Sequence of chain 1.E:
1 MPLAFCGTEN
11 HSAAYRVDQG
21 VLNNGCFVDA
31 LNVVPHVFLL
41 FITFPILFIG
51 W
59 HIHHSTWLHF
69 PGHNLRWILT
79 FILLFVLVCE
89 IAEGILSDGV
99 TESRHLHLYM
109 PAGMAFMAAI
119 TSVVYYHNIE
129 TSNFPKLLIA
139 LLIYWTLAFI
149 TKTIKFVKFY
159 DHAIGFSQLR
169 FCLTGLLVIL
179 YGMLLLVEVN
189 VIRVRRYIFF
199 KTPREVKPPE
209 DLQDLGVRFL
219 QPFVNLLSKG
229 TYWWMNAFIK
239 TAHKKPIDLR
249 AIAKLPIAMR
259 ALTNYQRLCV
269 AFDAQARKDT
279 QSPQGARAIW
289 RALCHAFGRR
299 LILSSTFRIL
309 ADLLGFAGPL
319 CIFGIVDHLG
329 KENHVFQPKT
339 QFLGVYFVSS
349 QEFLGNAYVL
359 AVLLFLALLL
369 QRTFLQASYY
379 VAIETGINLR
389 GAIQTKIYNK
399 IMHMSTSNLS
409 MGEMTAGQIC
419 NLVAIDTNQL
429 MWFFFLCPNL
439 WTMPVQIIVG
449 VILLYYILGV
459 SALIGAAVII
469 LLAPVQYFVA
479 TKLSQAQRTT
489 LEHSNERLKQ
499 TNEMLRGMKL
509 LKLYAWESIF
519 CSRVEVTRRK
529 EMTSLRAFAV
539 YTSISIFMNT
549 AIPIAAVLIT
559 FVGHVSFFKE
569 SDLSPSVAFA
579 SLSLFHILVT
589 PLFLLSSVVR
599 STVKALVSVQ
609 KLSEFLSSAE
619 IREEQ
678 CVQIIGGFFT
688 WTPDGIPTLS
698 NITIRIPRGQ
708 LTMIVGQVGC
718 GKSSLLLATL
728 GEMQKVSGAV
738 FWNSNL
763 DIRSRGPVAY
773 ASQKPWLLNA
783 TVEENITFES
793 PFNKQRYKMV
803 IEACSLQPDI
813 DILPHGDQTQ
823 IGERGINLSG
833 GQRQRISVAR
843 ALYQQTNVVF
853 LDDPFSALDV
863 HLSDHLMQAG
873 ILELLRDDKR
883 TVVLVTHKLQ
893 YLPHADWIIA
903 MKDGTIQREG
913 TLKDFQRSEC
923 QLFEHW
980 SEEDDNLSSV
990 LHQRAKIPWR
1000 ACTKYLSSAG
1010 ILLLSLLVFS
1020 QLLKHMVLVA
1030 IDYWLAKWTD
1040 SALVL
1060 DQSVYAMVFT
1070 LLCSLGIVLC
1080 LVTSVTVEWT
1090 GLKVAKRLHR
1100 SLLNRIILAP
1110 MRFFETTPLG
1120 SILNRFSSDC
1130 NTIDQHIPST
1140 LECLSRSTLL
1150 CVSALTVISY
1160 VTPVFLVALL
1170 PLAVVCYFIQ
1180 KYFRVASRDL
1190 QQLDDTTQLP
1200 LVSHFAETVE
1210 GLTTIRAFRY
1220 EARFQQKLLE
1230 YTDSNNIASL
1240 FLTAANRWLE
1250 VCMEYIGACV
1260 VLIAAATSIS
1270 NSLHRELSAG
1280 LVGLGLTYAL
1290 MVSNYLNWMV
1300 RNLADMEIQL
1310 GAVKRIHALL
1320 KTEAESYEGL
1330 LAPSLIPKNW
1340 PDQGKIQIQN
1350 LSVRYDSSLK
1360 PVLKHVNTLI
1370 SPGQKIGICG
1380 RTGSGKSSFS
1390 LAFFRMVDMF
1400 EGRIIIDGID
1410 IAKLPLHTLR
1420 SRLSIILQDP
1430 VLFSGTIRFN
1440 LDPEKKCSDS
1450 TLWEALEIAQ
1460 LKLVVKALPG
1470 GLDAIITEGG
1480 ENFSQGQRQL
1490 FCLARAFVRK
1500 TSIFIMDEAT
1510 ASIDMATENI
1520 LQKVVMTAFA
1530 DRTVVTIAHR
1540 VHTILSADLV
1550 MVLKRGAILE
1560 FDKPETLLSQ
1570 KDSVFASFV

Binding-site contacts:
Ligand atom C2 contacts residue ASN10 of chain 1.E at 2.5 Å.
Ligand atom O5 contacts residue ASN10 of chain 1.E at 2.4 Å (h-bond).
Ligand atom C4 contacts residue ASN10 of chain 1.E at 4.2 Å.
Ligand atom C8 contacts residue ASN10 of chain 1.E at 4.4 Å.
Ligand atom C7 contacts residue ASN10 of chain 1.E at 3.2 Å.
Ligand atom C5 contacts residue ASN10 of chain 1.E at 3.7 Å.
Ligand atom C1 contacts residue ASN10 of chain 1.E at 1.4 Å.
Ligand atom O7 contacts residue ASN10 of chain 1.E at 3.2 Å.
Ligand atom N2 contacts residue ASN10 of chain 1.E at 2.9 Å (h-bond).
Ligand atom C3 contacts residue ASN10 of chain 1.E at 3.8 Å.
Ligand atom O6 contacts residue ASN10 of chain 1.E at 4.2 Å.

A small-molecule ligand and the protein it binds are described below.
Small molecule (SMILES): CC(=O)N[C@@H]1[C@@H](O)[C@H](O)[C@@H](CO)O[C@H]1O